Sequence of chain 1.B:
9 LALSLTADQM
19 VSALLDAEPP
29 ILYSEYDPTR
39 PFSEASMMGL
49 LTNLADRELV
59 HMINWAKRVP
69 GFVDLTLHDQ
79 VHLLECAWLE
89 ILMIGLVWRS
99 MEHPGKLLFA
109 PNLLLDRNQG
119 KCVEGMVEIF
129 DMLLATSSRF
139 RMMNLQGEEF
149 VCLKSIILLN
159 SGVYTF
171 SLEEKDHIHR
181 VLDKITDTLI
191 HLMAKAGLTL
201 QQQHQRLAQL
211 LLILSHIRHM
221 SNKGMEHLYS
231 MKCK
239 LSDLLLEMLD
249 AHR

Binding-site contacts:
Ligand atom CD1 contacts residue VAL79 of chain 1.B at 3.8 Å (hydrophobic).
Ligand atom CA contacts residue LEU242 of chain 1.B at 4.3 Å (hydrophobic).
Ligand atom O contacts residue LEU75 of chain 1.B at 4.3 Å.
Ligand atom CB contacts residue GLU245 of chain 1.B at 3.2 Å.
Ligand atom CB contacts residue ILE61 of chain 1.B at 4.0 Å (hydrophobic).
Ligand atom CD1 contacts residue LEU242 of chain 1.B at 3.6 Å (hydrophobic).
Ligand atom CD2 contacts residue LEU82 of chain 1.B at 3.8 Å (hydrophobic).
Ligand atom CD1 contacts residue ASP241 of chain 1.B at 3.3 Å.
Ligand atom N contacts residue GLU245 of chain 1.B at 2.6 Å (salt-bridge).
Ligand atom CD2 contacts residue MET246 of chain 1.B at 3.5 Å (hydrophobic).
Ligand atom CD2 contacts residue LEU75 of chain 1.B at 3.1 Å (hydrophobic).
Ligand atom CA contacts residue LYS65 of chain 1.B at 3.9 Å.
Ligand atom N contacts residue ILE61 of chain 1.B at 4.2 Å.
Ligand atom O contacts residue ILE61 of chain 1.B at 4.2 Å.
Ligand atom CG2 contacts residue LEU242 of chain 1.B at 3.6 Å (hydrophobic).
Ligand atom CG contacts residue LEU82 of chain 1.B at 4.2 Å (hydrophobic).
Ligand atom CD2 contacts residue GLN78 of chain 1.B at 3.9 Å.
Ligand atom CD2 contacts residue ILE61 of chain 1.B at 3.9 Å (hydrophobic).
Ligand atom NE2 contacts residue LEU75 of chain 1.B at 3.2 Å.
Ligand atom N contacts residue LEU242 of chain 1.B at 3.9 Å.
Ligand atom CD1 contacts residue LEU242 of chain 1.B at 3.9 Å (hydrophobic).
Ligand atom CD2 contacts residue GLU83 of chain 1.B at 3.8 Å.
Ligand atom CG1 contacts residue GLU245 of chain 1.B at 3.9 Å.
Ligand atom CB contacts residue LEU242 of chain 1.B at 3.9 Å (hydrophobic).
Ligand atom CD1 contacts residue ILE61 of chain 1.B at 3.5 Å (hydrophobic).
Ligand atom N contacts residue GLU245 of chain 1.B at 2.9 Å (salt-bridge).
Ligand atom CA contacts residue GLU245 of chain 1.B at 3.6 Å.
Ligand atom C contacts residue LEU75 of chain 1.B at 4.2 Å (hydrophobic).
Ligand atom CB contacts residue LEU75 of chain 1.B at 3.7 Å (hydrophobic).
Ligand atom CD2 contacts residue VAL79 of chain 1.B at 3.9 Å (hydrophobic).
Ligand atom CA contacts residue GLU245 of chain 1.B at 3.5 Å.
Ligand atom C contacts residue ILE61 of chain 1.B at 4.1 Å (hydrophobic).
Ligand atom C contacts residue GLU245 of chain 1.B at 3.6 Å.
Ligand atom CD1 contacts residue GLN78 of chain 1.B at 4.3 Å.
Ligand atom CG contacts residue ILE61 of chain 1.B at 3.9 Å (hydrophobic).
Ligand atom CB contacts residue LEU242 of chain 1.B at 4.3 Å (hydrophobic).
Ligand atom CD1 contacts residue LEU82 of chain 1.B at 3.9 Å (hydrophobic).
Ligand atom C contacts residue LYS65 of chain 1.B at 3.9 Å.
Ligand atom O contacts residue LYS65 of chain 1.B at 2.7 Å (salt-bridge).
Ligand atom CB contacts residue GLU245 of chain 1.B at 3.6 Å.

This small molecule binds to this protein.
Small molecule (SMILES): CC[C@H](C)[C@H](N)C(=O)N[C@@H](CC(C)C)C(=O)N[C@@H](Cc1cnc[nH]1)C(=O)N[C@@H](CCCN=C(N)N)C(=O)N[C@@H](CC(C)C)C(=O)N[C@H](C=O)CC(C)C